Binding-site contacts:
Ligand atom C7 contacts residue THR156 of chain 50.G at 3.9 Å.
Ligand atom C2 contacts residue ASN154 of chain 50.G at 3.5 Å.
Ligand atom C1 contacts residue THR156 of chain 50.G at 3.6 Å.
Ligand atom N2 contacts residue ASN154 of chain 50.G at 3.8 Å.
Ligand atom C1 contacts residue ASN154 of chain 50.G at 3.4 Å.
Ligand atom O5 contacts residue ASN154 of chain 50.G at 4.0 Å.
Ligand atom C8 contacts residue THR156 of chain 50.G at 4.0 Å.
Ligand atom C7 contacts residue ASN154 of chain 50.G at 3.3 Å.
Ligand atom C8 contacts residue ASN154 of chain 50.G at 3.6 Å.
Ligand atom C6 contacts residue MET151 of chain 50.G at 4.5 Å (hydrophobic).
Ligand atom O6 contacts residue MET151 of chain 50.G at 3.4 Å.
Ligand atom O7 contacts residue ASN154 of chain 50.G at 2.6 Å (h-bond).
Ligand atom C2 contacts residue THR156 of chain 50.G at 4.2 Å.
Ligand atom N2 contacts residue THR156 of chain 50.G at 3.6 Å (h-bond).

A protein and the small-molecule ligand that binds it are described below.
Small molecule (SMILES): CC(=O)N[C@H]1[C@H](O[C@H]2[C@H](O)[C@@H](NC(C)=O)CO[C@@H]2CO)O[C@H](CO)[C@@H](O)[C@@H]1O

Sequence of chain 50.G:
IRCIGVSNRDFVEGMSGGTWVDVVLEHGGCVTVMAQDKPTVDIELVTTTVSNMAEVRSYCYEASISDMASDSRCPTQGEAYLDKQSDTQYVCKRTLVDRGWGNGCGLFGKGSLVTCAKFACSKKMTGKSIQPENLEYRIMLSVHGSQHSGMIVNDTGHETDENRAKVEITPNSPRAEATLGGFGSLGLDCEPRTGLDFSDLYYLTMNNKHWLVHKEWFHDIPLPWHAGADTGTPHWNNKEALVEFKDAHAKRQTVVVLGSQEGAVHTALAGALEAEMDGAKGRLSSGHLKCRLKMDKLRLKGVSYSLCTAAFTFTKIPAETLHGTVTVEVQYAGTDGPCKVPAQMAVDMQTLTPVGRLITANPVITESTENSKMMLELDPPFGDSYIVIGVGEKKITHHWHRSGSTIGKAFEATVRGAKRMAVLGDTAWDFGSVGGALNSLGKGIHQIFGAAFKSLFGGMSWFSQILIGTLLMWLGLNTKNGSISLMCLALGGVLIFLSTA